Sequence of chain 1.A:
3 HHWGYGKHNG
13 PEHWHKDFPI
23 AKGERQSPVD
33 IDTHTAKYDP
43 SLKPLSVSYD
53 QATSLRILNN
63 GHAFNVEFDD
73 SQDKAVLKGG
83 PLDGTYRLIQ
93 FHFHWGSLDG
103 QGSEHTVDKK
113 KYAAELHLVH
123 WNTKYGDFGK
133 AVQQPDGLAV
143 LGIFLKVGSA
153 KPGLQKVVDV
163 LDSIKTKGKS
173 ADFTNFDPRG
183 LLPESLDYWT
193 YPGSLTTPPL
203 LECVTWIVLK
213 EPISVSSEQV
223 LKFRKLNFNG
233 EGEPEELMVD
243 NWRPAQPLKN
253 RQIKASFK

Binding-site contacts:
Ligand atom C20 contacts residue PHE130 of chain 1.A at 3.5 Å (hydrophobic).
Ligand atom C18 contacts residue PHE130 of chain 1.A at 3.6 Å (hydrophobic).
Ligand atom C28 contacts residue VAL134 of chain 1.A at 3.7 Å (hydrophobic).
Ligand atom O32 contacts residue LEU197 of chain 1.A at 3.3 Å.
Ligand atom N33 contacts residue HIS96 of chain 1.A at 3.3 Å (h-bond).
Ligand atom C23 contacts residue GLY131 of chain 1.A at 3.4 Å.
Ligand atom C04 contacts residue GLN92 of chain 1.A at 3.8 Å.
Ligand atom C07 contacts residue GOL1 of chain 1.F at 3.9 Å.
Ligand atom N33 contacts residue HIS119 of chain 1.A at 3.4 Å (h-bond).
Ligand atom N09 contacts residue PHE130 of chain 1.A at 3.9 Å.
Ligand atom C21 contacts residue PHE130 of chain 1.A at 3.6 Å (hydrophobic).
Ligand atom O12 contacts residue PHE130 of chain 1.A at 3.6 Å.
Ligand atom C22 contacts residue ASP129 of chain 1.A at 3.6 Å.
Ligand atom O31 contacts residue VAL121 of chain 1.A at 3.8 Å.
Ligand atom N33 contacts residue HIS94 of chain 1.A at 3.2 Å (h-bond).
Ligand atom S30 contacts residue THR198 of chain 1.A at 3.8 Å.
Ligand atom C10 contacts residue PHE130 of chain 1.A at 3.9 Å (hydrophobic).
Ligand atom N33 contacts residue ZN1 of chain 1.C at 1.9 Å.
Ligand atom N33 contacts residue THR198 of chain 1.A at 2.8 Å (h-bond).
Ligand atom C24 contacts residue GLY131 of chain 1.A at 3.8 Å.
Ligand atom O35 contacts residue LEU60 of chain 1.A at 3.9 Å.
Ligand atom C19 contacts residue PHE130 of chain 1.A at 3.6 Å (hydrophobic).
Ligand atom O31 contacts residue HIS94 of chain 1.A at 3.3 Å.
Ligand atom O32 contacts residue TRP208 of chain 1.A at 3.7 Å.
Ligand atom C28 contacts residue PRO201 of chain 1.A at 3.8 Å (hydrophobic).
Ligand atom C05 contacts residue HIS94 of chain 1.A at 3.8 Å.
Ligand atom C08 contacts residue PHE130 of chain 1.A at 3.5 Å (hydrophobic).
Ligand atom C02 contacts residue THR199 of chain 1.A at 3.3 Å.
Ligand atom O29 contacts residue PRO201 of chain 1.A at 3.5 Å.
Ligand atom C01 contacts residue THR199 of chain 1.A at 3.5 Å.
Ligand atom C22 contacts residue GLY131 of chain 1.A at 3.4 Å.
Ligand atom C03 contacts residue GOL1 of chain 1.F at 3.8 Å.
Ligand atom O31 contacts residue ZN1 of chain 1.C at 3.1 Å.
Ligand atom O31 contacts residue HIS119 of chain 1.A at 3.5 Å (h-bond).
Ligand atom O32 contacts residue THR198 of chain 1.A at 3.0 Å (h-bond).
Ligand atom C21 contacts residue GLY131 of chain 1.A at 3.9 Å.
Ligand atom C05 contacts residue VAL121 of chain 1.A at 3.9 Å (hydrophobic).
Ligand atom C27 contacts residue VAL134 of chain 1.A at 3.8 Å (hydrophobic).
Ligand atom O31 contacts residue VAL142 of chain 1.A at 3.9 Å.
Ligand atom S30 contacts residue ZN1 of chain 1.C at 3.1 Å.

This small molecule binds to this protein.
Small molecule (SMILES): NS(=O)(=O)c1ccc(CCN(Cc2ccco2)C(=O)CN(CCC(=O)O)CCc2ccccc2)cc1